Binding-site contacts:
Ligand atom C1 contacts residue THR313 of chain 1.I at 3.5 Å.
Ligand atom C4 contacts residue ASN32 of chain 1.I at 4.2 Å.
Ligand atom C3 contacts residue ASN32 of chain 1.I at 3.8 Å.
Ligand atom O7 contacts residue ASN32 of chain 1.I at 3.8 Å.
Ligand atom C1 contacts residue ASN32 of chain 1.I at 1.4 Å.
Ligand atom C7 contacts residue ASN32 of chain 1.I at 3.4 Å.
Ligand atom O5 contacts residue THR313 of chain 1.I at 3.1 Å (h-bond).
Ligand atom O5 contacts residue ASN32 of chain 1.I at 2.4 Å (h-bond).
Ligand atom O6 contacts residue LEU52 of chain 1.J at 3.9 Å.
Ligand atom C2 contacts residue ASN32 of chain 1.I at 2.4 Å.
Ligand atom C8 contacts residue ASN32 of chain 1.I at 4.4 Å.
Ligand atom C5 contacts residue THR313 of chain 1.I at 4.3 Å.
Ligand atom O6 contacts residue THR34 of chain 1.I at 3.4 Å.
Ligand atom C6 contacts residue LEU52 of chain 1.J at 4.1 Å (hydrophobic).
Ligand atom O6 contacts residue THR313 of chain 1.I at 3.7 Å.
Ligand atom C5 contacts residue ASN32 of chain 1.I at 3.7 Å.
Ligand atom N2 contacts residue ASN32 of chain 1.I at 2.8 Å (h-bond).

Sequence of chain 1.I:
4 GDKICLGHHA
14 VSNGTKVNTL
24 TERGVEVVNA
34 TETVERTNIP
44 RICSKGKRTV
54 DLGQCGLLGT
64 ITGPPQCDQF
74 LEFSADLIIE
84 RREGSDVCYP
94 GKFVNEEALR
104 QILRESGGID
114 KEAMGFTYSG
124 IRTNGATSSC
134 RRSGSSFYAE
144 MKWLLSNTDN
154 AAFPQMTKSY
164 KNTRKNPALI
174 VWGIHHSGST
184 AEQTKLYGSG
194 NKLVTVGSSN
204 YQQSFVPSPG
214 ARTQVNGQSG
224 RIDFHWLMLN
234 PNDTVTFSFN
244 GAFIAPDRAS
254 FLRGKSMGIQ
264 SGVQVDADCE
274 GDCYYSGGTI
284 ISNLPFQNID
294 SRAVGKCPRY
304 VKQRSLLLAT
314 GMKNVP

The small molecule below binds the protein below.
Small molecule (SMILES): CC(=O)N[C@@H]1[C@@H](O)[C@H](O)[C@@H](CO)O[C@H]1O

Sequence of chain 1.J:
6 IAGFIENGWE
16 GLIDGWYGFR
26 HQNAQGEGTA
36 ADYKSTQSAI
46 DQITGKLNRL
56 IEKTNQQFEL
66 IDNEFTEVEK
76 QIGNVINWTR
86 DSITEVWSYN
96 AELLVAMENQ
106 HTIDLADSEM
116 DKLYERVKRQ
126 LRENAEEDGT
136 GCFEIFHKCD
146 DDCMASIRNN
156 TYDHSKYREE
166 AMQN